This protein binds this small molecule.
Small molecule (SMILES): NCCc1c[nH]c2ccccc12

Sequence of chain 1.A:
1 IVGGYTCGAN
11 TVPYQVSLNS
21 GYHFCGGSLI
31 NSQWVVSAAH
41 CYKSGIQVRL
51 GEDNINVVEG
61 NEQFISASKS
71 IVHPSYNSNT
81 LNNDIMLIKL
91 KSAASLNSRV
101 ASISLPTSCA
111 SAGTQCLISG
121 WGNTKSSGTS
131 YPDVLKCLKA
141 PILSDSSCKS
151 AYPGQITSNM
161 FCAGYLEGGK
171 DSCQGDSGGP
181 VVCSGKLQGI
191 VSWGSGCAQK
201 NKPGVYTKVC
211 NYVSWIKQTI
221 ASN

Binding-site contacts:
Ligand atom CZ3 contacts residue GLY196 of chain 1.A at 4.0 Å.
Ligand atom CD1 contacts residue SER192 of chain 1.A at 3.8 Å.
Ligand atom CB contacts residue TRP193 of chain 1.A at 3.4 Å (hydrophobic).
Ligand atom CE3 contacts residue CYS197 of chain 1.A at 3.8 Å (hydrophobic).
Ligand atom CD1 contacts residue CYS173 of chain 1.A at 4.3 Å (hydrophobic).
Ligand atom CB contacts residue SER172 of chain 1.A at 4.2 Å.
Ligand atom CG contacts residue TRP193 of chain 1.A at 4.0 Å (hydrophobic).
Ligand atom CB contacts residue SER192 of chain 1.A at 4.5 Å.
Ligand atom CE2 contacts residue GLN174 of chain 1.A at 3.9 Å.
Ligand atom N1 contacts residue CYS173 of chain 1.A at 4.3 Å.
Ligand atom CA contacts residue TRP193 of chain 1.A at 4.4 Å (hydrophobic).
Ligand atom CZ2 contacts residue GLN174 of chain 1.A at 3.8 Å.
Ligand atom CB contacts residue VAL191 of chain 1.A at 4.5 Å (hydrophobic).
Ligand atom CE2 contacts residue CYS173 of chain 1.A at 4.4 Å (hydrophobic).
Ligand atom CZ3 contacts residue CYS197 of chain 1.A at 3.9 Å (hydrophobic).
Ligand atom CD2 contacts residue GLN174 of chain 1.A at 4.2 Å.
Ligand atom CG contacts residue SER192 of chain 1.A at 4.4 Å.
Ligand atom NE1 contacts residue SER177 of chain 1.A at 3.2 Å (h-bond).
Ligand atom N1 contacts residue TRP193 of chain 1.A at 3.9 Å.
Ligand atom CG contacts residue GLY194 of chain 1.A at 4.2 Å.
Ligand atom NE1 contacts residue CYS173 of chain 1.A at 4.4 Å.
Ligand atom CE2 contacts residue SER177 of chain 1.A at 4.4 Å.
Ligand atom N1 contacts residue GLY204 of chain 1.A at 3.8 Å.
Ligand atom CA contacts residue CYS173 of chain 1.A at 3.6 Å (hydrophobic).
Ligand atom CE3 contacts residue GLY194 of chain 1.A at 4.5 Å.
Ligand atom CD1 contacts residue SER177 of chain 1.A at 3.4 Å.
Ligand atom CD1 contacts residue TRP193 of chain 1.A at 4.3 Å (hydrophobic).
Ligand atom CD2 contacts residue CYS173 of chain 1.A at 4.3 Å (hydrophobic).
Ligand atom CB contacts residue GLY194 of chain 1.A at 3.6 Å.
Ligand atom CE3 contacts residue GLN174 of chain 1.A at 4.5 Å.
Ligand atom NE1 contacts residue GLN174 of chain 1.A at 4.1 Å.
Ligand atom CG contacts residue CYS173 of chain 1.A at 4.4 Å (hydrophobic).
Ligand atom N1 contacts residue ASP171 of chain 1.A at 3.4 Å (salt-bridge).
Ligand atom N1 contacts residue SER172 of chain 1.A at 2.9 Å (h-bond).
Ligand atom CH2 contacts residue GLN174 of chain 1.A at 4.0 Å.
Ligand atom CE3 contacts residue GLY196 of chain 1.A at 3.6 Å.
Ligand atom CD1 contacts residue VAL191 of chain 1.A at 4.5 Å (hydrophobic).
Ligand atom CA contacts residue SER172 of chain 1.A at 3.1 Å.